This protein binds this small molecule.
Small molecule (SMILES): CC(=O)N[C@@H]1[C@@H](O)[C@H](O)[C@@H](CO)O[C@H]1O

Binding-site contacts:
Ligand atom C2 contacts residue ASN282 of chain 1.C at 2.5 Å.
Ligand atom C7 contacts residue LYS558 of chain 1.B at 4.0 Å.
Ligand atom O7 contacts residue GLU281 of chain 1.C at 2.6 Å (salt-bridge).
Ligand atom C8 contacts residue ASN282 of chain 1.C at 4.0 Å.
Ligand atom O5 contacts residue ASN280 of chain 1.C at 4.1 Å.
Ligand atom C7 contacts residue ASN282 of chain 1.C at 3.2 Å.
Ligand atom C4 contacts residue ASN282 of chain 1.C at 4.3 Å.
Ligand atom C3 contacts residue ASN282 of chain 1.C at 3.8 Å.
Ligand atom O5 contacts residue ASN282 of chain 1.C at 2.4 Å (h-bond).
Ligand atom C8 contacts residue LYS558 of chain 1.B at 3.5 Å.
Ligand atom O7 contacts residue ASN282 of chain 1.C at 3.7 Å.
Ligand atom C8 contacts residue GLU281 of chain 1.C at 4.2 Å.
Ligand atom C5 contacts residue ASN282 of chain 1.C at 3.7 Å.
Ligand atom N2 contacts residue LYS558 of chain 1.B at 3.6 Å.
Ligand atom C2 contacts residue GLU281 of chain 1.C at 3.2 Å.
Ligand atom C7 contacts residue GLU281 of chain 1.C at 3.1 Å.
Ligand atom C1 contacts residue GLU281 of chain 1.C at 4.2 Å.
Ligand atom N2 contacts residue GLU281 of chain 1.C at 3.3 Å (salt-bridge).
Ligand atom O3 contacts residue GLU281 of chain 1.C at 3.8 Å.
Ligand atom C1 contacts residue ASN282 of chain 1.C at 1.4 Å.
Ligand atom N2 contacts residue ASN282 of chain 1.C at 2.6 Å (h-bond).
Ligand atom C3 contacts residue GLU281 of chain 1.C at 4.1 Å.

Sequence of chain 1.C:
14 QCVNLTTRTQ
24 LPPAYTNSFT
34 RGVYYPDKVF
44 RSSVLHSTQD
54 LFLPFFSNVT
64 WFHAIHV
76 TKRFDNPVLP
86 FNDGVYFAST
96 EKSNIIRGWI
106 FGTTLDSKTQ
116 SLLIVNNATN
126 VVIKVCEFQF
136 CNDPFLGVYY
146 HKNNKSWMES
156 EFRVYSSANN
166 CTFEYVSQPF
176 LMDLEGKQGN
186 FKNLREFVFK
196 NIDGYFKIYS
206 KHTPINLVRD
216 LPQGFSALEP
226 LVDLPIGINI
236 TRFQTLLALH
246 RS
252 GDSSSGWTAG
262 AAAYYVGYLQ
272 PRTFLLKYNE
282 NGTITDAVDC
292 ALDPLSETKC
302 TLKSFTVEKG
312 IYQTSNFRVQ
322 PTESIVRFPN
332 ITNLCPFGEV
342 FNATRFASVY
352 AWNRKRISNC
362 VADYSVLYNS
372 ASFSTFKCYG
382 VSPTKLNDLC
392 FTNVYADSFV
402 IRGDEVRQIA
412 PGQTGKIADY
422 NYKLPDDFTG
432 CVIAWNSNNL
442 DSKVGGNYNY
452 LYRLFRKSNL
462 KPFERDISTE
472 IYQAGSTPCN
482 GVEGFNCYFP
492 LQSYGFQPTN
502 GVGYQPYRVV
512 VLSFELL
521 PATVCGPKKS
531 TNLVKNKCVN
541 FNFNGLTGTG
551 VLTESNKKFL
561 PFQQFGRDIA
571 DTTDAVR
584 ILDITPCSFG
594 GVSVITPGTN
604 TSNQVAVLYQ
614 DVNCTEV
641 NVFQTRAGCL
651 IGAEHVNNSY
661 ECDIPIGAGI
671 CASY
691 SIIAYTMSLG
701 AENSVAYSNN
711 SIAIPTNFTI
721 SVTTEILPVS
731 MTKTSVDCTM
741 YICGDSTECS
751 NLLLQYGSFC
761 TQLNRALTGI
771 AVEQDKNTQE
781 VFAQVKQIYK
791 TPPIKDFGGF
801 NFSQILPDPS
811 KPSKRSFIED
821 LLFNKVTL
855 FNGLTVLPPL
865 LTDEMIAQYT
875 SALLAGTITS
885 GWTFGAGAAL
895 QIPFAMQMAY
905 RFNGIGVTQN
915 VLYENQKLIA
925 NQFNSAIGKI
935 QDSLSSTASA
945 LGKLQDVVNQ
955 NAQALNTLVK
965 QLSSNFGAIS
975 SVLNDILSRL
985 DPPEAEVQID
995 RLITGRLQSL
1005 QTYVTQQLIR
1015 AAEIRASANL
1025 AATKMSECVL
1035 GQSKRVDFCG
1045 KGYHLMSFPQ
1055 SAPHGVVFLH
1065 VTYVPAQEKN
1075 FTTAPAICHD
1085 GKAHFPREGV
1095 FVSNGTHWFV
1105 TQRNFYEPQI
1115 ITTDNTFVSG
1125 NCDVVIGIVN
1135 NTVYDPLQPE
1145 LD

Sequence of chain 1.B:
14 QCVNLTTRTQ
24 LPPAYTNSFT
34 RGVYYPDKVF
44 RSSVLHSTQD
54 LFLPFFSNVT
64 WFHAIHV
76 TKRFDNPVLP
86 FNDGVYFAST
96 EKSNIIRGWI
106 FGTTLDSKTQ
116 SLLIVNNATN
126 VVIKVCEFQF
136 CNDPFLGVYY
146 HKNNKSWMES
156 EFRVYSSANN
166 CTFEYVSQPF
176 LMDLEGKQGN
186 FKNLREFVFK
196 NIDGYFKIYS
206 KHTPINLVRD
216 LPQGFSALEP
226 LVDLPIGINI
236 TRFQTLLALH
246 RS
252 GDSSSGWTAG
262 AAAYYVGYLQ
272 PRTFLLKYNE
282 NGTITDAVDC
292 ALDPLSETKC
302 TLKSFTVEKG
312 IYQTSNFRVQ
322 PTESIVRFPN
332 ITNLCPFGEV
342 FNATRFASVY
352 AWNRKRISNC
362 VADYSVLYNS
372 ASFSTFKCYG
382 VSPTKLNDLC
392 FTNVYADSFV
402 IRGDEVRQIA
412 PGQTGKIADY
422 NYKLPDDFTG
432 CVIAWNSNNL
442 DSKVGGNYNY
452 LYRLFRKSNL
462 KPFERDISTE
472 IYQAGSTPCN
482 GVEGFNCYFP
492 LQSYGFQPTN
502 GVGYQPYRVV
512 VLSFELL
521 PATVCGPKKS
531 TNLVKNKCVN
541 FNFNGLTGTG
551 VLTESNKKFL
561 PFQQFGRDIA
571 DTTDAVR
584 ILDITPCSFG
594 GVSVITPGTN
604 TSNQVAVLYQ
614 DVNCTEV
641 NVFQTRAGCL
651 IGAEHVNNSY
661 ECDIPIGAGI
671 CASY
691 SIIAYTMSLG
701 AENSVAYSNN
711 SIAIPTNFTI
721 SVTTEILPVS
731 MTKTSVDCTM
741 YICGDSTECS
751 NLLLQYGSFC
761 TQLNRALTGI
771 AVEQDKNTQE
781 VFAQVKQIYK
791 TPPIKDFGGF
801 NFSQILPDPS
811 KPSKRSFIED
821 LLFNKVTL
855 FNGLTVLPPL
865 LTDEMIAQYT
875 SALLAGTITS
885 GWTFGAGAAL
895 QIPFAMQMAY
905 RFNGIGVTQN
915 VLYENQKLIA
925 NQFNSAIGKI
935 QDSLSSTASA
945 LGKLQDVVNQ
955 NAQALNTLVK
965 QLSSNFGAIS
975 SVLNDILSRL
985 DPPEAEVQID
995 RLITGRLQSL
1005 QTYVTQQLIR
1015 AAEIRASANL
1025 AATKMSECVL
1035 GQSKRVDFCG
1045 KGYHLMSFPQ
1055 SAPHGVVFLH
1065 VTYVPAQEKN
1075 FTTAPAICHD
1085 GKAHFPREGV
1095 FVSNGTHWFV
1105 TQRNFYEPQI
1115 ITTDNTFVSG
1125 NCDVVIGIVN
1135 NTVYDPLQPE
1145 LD